Binding-site contacts:
Ligand atom O contacts residue ARG276 of chain 1.A at 4.4 Å.
Ligand atom N contacts residue GLY354 of chain 1.A at 3.4 Å.
Ligand atom C contacts residue SER277 of chain 1.A at 4.5 Å.
Ligand atom CG contacts residue ARG397 of chain 1.A at 4.0 Å.
Ligand atom C contacts residue SER278 of chain 1.A at 3.6 Å.
Ligand atom OXT contacts residue SER278 of chain 1.A at 3.3 Å.
Ligand atom CG contacts residue THR314 of chain 1.A at 4.4 Å.
Ligand atom CB contacts residue ASN401 of chain 1.A at 4.2 Å.
Ligand atom CA contacts residue VAL355 of chain 1.A at 4.2 Å (hydrophobic).
Ligand atom OD1 contacts residue PRO356 of chain 1.A at 3.1 Å (h-bond).
Ligand atom OXT contacts residue MET311 of chain 1.A at 3.6 Å.
Ligand atom CA contacts residue THR398 of chain 1.A at 3.8 Å.
Ligand atom N contacts residue PRO356 of chain 1.A at 4.4 Å.
Ligand atom O contacts residue GLY354 of chain 1.A at 4.1 Å.
Ligand atom CG contacts residue PRO356 of chain 1.A at 4.4 Å (hydrophobic).
Ligand atom O contacts residue THR398 of chain 1.A at 3.2 Å.
Ligand atom C contacts residue ASN401 of chain 1.A at 4.4 Å.
Ligand atom CA contacts residue GLY354 of chain 1.A at 4.2 Å.
Ligand atom CB contacts residue THR398 of chain 1.A at 3.8 Å.
Ligand atom OD1 contacts residue ASP394 of chain 1.A at 2.6 Å (salt-bridge).
Ligand atom C contacts residue VAL355 of chain 1.A at 4.4 Å (hydrophobic).
Ligand atom N contacts residue VAL355 of chain 1.A at 3.1 Å (h-bond).
Ligand atom O contacts residue SER278 of chain 1.A at 2.7 Å (h-bond).
Ligand atom CB contacts residue THR314 of chain 1.A at 4.1 Å.
Ligand atom OD2 contacts residue ARG397 of chain 1.A at 3.0 Å (salt-bridge).
Ligand atom OD1 contacts residue VAL355 of chain 1.A at 4.0 Å.
Ligand atom OD2 contacts residue THR314 of chain 1.A at 3.9 Å.
Ligand atom OD2 contacts residue GLY359 of chain 1.A at 4.3 Å.
Ligand atom CG contacts residue ASP394 of chain 1.A at 3.0 Å.
Ligand atom OXT contacts residue ASN401 of chain 1.A at 4.0 Å.
Ligand atom OD1 contacts residue GLY359 of chain 1.A at 4.2 Å.
Ligand atom C contacts residue GLY354 of chain 1.A at 3.9 Å.
Ligand atom O contacts residue SER277 of chain 1.A at 3.3 Å.
Ligand atom CB contacts residue ASP394 of chain 1.A at 3.9 Å.
Ligand atom OXT contacts residue GLY354 of chain 1.A at 3.5 Å.
Ligand atom OD2 contacts residue ASP394 of chain 1.A at 3.4 Å (salt-bridge).
Ligand atom OD1 contacts residue ARG397 of chain 1.A at 4.2 Å.
Ligand atom CA contacts residue ASP394 of chain 1.A at 4.3 Å.
Ligand atom C contacts residue THR398 of chain 1.A at 3.7 Å.

Sequence of chain 1.A:
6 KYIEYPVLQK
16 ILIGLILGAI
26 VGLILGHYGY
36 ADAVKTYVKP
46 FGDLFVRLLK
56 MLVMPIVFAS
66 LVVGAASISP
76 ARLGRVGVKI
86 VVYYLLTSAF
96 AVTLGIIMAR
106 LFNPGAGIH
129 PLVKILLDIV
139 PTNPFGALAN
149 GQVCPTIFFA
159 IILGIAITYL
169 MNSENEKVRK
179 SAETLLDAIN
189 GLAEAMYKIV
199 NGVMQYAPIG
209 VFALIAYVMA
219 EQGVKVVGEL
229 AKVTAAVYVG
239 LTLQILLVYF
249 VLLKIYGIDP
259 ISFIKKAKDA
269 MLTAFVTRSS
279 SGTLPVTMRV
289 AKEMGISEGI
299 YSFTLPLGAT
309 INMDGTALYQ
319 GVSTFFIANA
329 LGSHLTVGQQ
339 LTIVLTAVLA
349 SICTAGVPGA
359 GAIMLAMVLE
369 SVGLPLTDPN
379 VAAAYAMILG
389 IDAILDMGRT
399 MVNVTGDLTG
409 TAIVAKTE

This small molecule binds to this protein.
Small molecule (SMILES): N[C@@H](CC(=O)O)C(=O)O